Binding-site contacts:
Ligand atom C4 contacts residue ASN156 of chain 54.F at 4.2 Å.
Ligand atom N2 contacts residue ASN156 of chain 54.F at 2.5 Å (h-bond).
Ligand atom C5 contacts residue ASN156 of chain 54.F at 3.7 Å.
Ligand atom O7 contacts residue ASN156 of chain 54.F at 3.2 Å (h-bond).
Ligand atom C5 contacts residue GLU127 of chain 54.F at 3.6 Å.
Ligand atom C5 contacts residue GLY126 of chain 54.F at 4.0 Å.
Ligand atom O5 contacts residue ASN156 of chain 54.F at 2.5 Å (h-bond).
Ligand atom O3 contacts residue GLU127 of chain 54.F at 4.2 Å.
Ligand atom C8 contacts residue ASN156 of chain 54.F at 4.2 Å.
Ligand atom C4 contacts residue GLU127 of chain 54.F at 3.6 Å.
Ligand atom C6 contacts residue LYS128 of chain 54.F at 4.3 Å.
Ligand atom C2 contacts residue ASN156 of chain 54.F at 2.3 Å.
Ligand atom C3 contacts residue GLU127 of chain 54.F at 3.6 Å.
Ligand atom C6 contacts residue GLU127 of chain 54.F at 3.8 Å.
Ligand atom C3 contacts residue ASN156 of chain 54.F at 3.6 Å.
Ligand atom O4 contacts residue GLU127 of chain 54.F at 3.1 Å (salt-bridge).
Ligand atom C1 contacts residue GLY126 of chain 54.F at 3.4 Å.
Ligand atom C1 contacts residue ASN156 of chain 54.F at 1.4 Å.
Ligand atom C7 contacts residue ASN156 of chain 54.F at 3.3 Å.
Ligand atom C8 contacts residue PRO179 of chain 54.F at 4.4 Å (hydrophobic).
Ligand atom O5 contacts residue GLY126 of chain 54.F at 3.7 Å.

A protein and the small-molecule ligand that binds it are described below.
Small molecule (SMILES): CC(=O)N[C@@H]1[C@@H](O)[C@H](O)[C@@H](CO)O[C@H]1O

Sequence of chain 54.F:
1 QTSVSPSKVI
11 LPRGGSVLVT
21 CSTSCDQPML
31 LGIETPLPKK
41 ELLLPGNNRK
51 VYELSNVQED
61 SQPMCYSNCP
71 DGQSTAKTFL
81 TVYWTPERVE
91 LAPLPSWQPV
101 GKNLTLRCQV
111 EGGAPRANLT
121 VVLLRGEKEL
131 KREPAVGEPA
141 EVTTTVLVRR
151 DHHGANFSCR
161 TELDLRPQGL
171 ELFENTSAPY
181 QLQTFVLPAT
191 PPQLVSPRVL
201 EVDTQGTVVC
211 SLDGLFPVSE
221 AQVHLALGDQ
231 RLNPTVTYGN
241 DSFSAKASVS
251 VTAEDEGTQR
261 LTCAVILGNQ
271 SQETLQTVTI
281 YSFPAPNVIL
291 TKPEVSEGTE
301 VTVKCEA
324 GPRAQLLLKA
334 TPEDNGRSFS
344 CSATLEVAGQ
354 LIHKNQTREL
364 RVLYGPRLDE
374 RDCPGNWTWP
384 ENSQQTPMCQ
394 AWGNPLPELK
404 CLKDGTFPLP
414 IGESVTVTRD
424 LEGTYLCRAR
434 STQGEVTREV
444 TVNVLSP